Binding-site contacts:
Ligand atom CD1 contacts residue LYS133 of chain 1.B at 3.6 Å.
Ligand atom CA contacts residue ARG132 of chain 1.B at 3.9 Å.
Ligand atom CD1 contacts residue LYS129 of chain 1.B at 4.1 Å.
Ligand atom CG1 contacts residue ARG132 of chain 1.B at 3.5 Å.
Ligand atom C contacts residue ARG132 of chain 1.B at 3.9 Å.
Ligand atom CB contacts residue ASN106 of chain 1.B at 4.1 Å.
Ligand atom CD1 contacts residue ARG132 of chain 1.B at 3.7 Å.
Ligand atom C contacts residue SER153 of chain 1.B at 3.1 Å.
Ligand atom CD2 contacts residue ILE103 of chain 1.B at 3.6 Å (hydrophobic).
Ligand atom CE1 contacts residue ARG132 of chain 1.B at 4.2 Å.
Ligand atom SD contacts residue TYR53 of chain 1.B at 3.3 Å (h-bond).
Ligand atom C contacts residue ARG132 of chain 1.B at 4.1 Å.
Ligand atom CG contacts residue ILE103 of chain 1.B at 3.4 Å (hydrophobic).
Ligand atom O contacts residue ARG151 of chain 1.B at 3.0 Å (salt-bridge).
Ligand atom O contacts residue ARG132 of chain 1.B at 3.7 Å.
Ligand atom O contacts residue LYS104 of chain 1.B at 4.1 Å.
Ligand atom CB contacts residue PRO152 of chain 1.B at 4.0 Å (hydrophobic).
Ligand atom C contacts residue ARG151 of chain 1.B at 3.7 Å.
Ligand atom CD1 contacts residue LEU111 of chain 1.B at 3.8 Å (hydrophobic).
Ligand atom CD1 contacts residue MET135 of chain 1.B at 4.1 Å (hydrophobic).
Ligand atom CD1 contacts residue ILE103 of chain 1.B at 3.9 Å (hydrophobic).
Ligand atom CD1 contacts residue ARG132 of chain 1.B at 3.2 Å.
Ligand atom CB contacts residue ILE103 of chain 1.B at 3.6 Å (hydrophobic).
Ligand atom CG1 contacts residue LYS133 of chain 1.B at 4.0 Å.
Ligand atom CD1 contacts residue ALA136 of chain 1.B at 3.7 Å (hydrophobic).
Ligand atom CE2 contacts residue ILE103 of chain 1.B at 4.2 Å (hydrophobic).
Ligand atom CD1 contacts residue ARG132 of chain 1.B at 4.0 Å.
Ligand atom CG contacts residue ARG132 of chain 1.B at 4.1 Å.
Ligand atom O contacts residue ARG132 of chain 1.B at 3.8 Å.
Ligand atom CE contacts residue TYR53 of chain 1.B at 3.1 Å (hydrophobic).
Ligand atom CB contacts residue ARG132 of chain 1.B at 4.1 Å.
Ligand atom SD contacts residue PRO152 of chain 1.B at 3.7 Å.
Ligand atom SD contacts residue MET135 of chain 1.B at 3.5 Å.
Ligand atom CE contacts residue ARG132 of chain 1.B at 3.4 Å.
Ligand atom CB contacts residue LEU46 of chain 1.B at 3.7 Å (hydrophobic).
Ligand atom O contacts residue ARG132 of chain 1.B at 3.2 Å.
Ligand atom O contacts residue ASN105 of chain 1.B at 4.0 Å.
Ligand atom N contacts residue ARG132 of chain 1.B at 3.9 Å.
Ligand atom O contacts residue SER153 of chain 1.B at 3.2 Å (h-bond).
Ligand atom O contacts residue ASN106 of chain 1.B at 4.0 Å.

This protein binds this small molecule.
Small molecule (SMILES): CC[C@H](C)[C@H](NC(=O)[C@H](CC(C)C)NC(=O)[C@H](CCC(N)=O)NC(=O)[C@H](Cc1ccc(O)cc1)NC(=O)[C@@H](NC(=O)[C@@H](N)CC(=O)O)[C@@H](C)CC)C(=O)N[C@H](C=O)CCSC

Sequence of chain 1.B:
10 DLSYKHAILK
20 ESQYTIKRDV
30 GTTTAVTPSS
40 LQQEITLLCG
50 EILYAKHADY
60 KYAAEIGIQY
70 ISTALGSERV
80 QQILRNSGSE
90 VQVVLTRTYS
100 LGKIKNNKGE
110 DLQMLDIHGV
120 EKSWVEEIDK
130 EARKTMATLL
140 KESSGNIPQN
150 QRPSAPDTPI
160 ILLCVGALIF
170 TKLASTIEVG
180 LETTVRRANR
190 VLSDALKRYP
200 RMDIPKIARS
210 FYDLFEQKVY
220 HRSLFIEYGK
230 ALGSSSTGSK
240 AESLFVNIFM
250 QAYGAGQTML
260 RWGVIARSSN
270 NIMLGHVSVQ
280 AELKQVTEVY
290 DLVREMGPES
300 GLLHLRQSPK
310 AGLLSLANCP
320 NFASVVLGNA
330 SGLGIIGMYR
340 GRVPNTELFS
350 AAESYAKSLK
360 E